Sequence of chain 1.F:
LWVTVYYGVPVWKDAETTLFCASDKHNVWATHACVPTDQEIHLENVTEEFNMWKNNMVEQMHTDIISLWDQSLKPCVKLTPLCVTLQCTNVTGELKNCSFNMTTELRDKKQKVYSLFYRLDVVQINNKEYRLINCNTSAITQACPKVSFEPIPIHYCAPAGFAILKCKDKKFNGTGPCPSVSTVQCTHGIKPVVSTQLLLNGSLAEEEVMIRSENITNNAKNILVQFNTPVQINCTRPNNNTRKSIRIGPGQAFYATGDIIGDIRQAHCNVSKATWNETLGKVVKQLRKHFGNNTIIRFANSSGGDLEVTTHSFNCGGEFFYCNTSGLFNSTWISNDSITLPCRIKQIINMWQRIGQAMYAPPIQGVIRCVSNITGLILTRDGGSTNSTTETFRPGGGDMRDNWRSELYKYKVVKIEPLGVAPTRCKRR

Binding-site contacts:
Ligand atom C4 contacts residue ASN120 of chain 1.F at 4.2 Å.
Ligand atom O6 contacts residue ASN120 of chain 1.F at 4.5 Å.
Ligand atom O7 contacts residue GLN98 of chain 1.F at 4.4 Å.
Ligand atom C8 contacts residue THR96 of chain 1.F at 4.0 Å.
Ligand atom C8 contacts residue PHE119 of chain 1.F at 4.2 Å (hydrophobic).
Ligand atom C8 contacts residue GLN98 of chain 1.F at 3.5 Å.
Ligand atom N2 contacts residue ASN120 of chain 1.F at 2.9 Å (h-bond).
Ligand atom C5 contacts residue ASN120 of chain 1.F at 3.7 Å.
Ligand atom O5 contacts residue ASN120 of chain 1.F at 2.4 Å (h-bond).
Ligand atom C3 contacts residue ASN120 of chain 1.F at 3.8 Å.
Ligand atom C2 contacts residue ASN120 of chain 1.F at 2.4 Å.
Ligand atom C8 contacts residue SER118 of chain 1.F at 4.2 Å.
Ligand atom O7 contacts residue ASN120 of chain 1.F at 4.3 Å.
Ligand atom C7 contacts residue ASN120 of chain 1.F at 3.8 Å.
Ligand atom C8 contacts residue ASN120 of chain 1.F at 4.3 Å.
Ligand atom C1 contacts residue ASN120 of chain 1.F at 1.4 Å.

This protein binds this small molecule.
Small molecule (SMILES): CC(=O)N[C@@H]1[C@@H](O)[C@H](O)[C@@H](CO)O[C@H]1O